Sequence of chain 2.E:
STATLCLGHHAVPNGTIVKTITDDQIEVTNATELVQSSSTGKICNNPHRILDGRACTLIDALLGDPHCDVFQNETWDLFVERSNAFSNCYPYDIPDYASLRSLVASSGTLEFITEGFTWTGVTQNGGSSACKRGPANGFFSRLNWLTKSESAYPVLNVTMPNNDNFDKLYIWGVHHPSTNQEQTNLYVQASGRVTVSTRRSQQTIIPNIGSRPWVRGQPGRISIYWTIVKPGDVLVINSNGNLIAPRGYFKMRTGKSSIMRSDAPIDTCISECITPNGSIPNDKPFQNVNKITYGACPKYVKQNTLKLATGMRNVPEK

The protein below binds the small molecule below.
Small molecule (SMILES): CC(=O)N[C@@H]1[C@@H](O)[C@H](O)[C@@H](CO)O[C@H]1O

Binding-site contacts:
Ligand atom N2 contacts residue ASN38 of chain 2.E at 3.1 Å (h-bond).
Ligand atom C7 contacts residue ASN38 of chain 2.E at 4.1 Å.
Ligand atom C1 contacts residue THR24 of chain 2.E at 4.4 Å.
Ligand atom O6 contacts residue ASN38 of chain 2.E at 4.2 Å.
Ligand atom C1 contacts residue ASN38 of chain 2.E at 1.5 Å.
Ligand atom C3 contacts residue ASN38 of chain 2.E at 3.8 Å.
Ligand atom O5 contacts residue THR37 of chain 2.E at 4.3 Å.
Ligand atom O5 contacts residue ALA39 of chain 2.E at 3.2 Å (h-bond).
Ligand atom O5 contacts residue THR24 of chain 2.E at 3.0 Å (h-bond).
Ligand atom O3 contacts residue ALA39 of chain 2.E at 4.0 Å.
Ligand atom C5 contacts residue THR24 of chain 2.E at 3.2 Å.
Ligand atom O6 contacts residue ALA39 of chain 2.E at 3.2 Å (h-bond).
Ligand atom O7 contacts residue ASN38 of chain 2.E at 4.3 Å.
Ligand atom C4 contacts residue ALA39 of chain 2.E at 3.6 Å (hydrophobic).
Ligand atom C4 contacts residue ASN38 of chain 2.E at 4.0 Å.
Ligand atom C6 contacts residue THR24 of chain 2.E at 2.5 Å.
Ligand atom O7 contacts residue ALA39 of chain 2.E at 4.1 Å.
Ligand atom C2 contacts residue ASN38 of chain 2.E at 2.5 Å.
Ligand atom C6 contacts residue ALA39 of chain 2.E at 4.3 Å (hydrophobic).
Ligand atom C7 contacts residue ALA39 of chain 2.E at 4.4 Å (hydrophobic).
Ligand atom O6 contacts residue THR24 of chain 2.E at 2.8 Å.
Ligand atom N2 contacts residue ALA39 of chain 2.E at 4.0 Å.
Ligand atom O5 contacts residue ASN38 of chain 2.E at 2.4 Å (h-bond).
Ligand atom C5 contacts residue ALA39 of chain 2.E at 4.1 Å (hydrophobic).
Ligand atom C4 contacts residue THR24 of chain 2.E at 4.5 Å.
Ligand atom C5 contacts residue ASN38 of chain 2.E at 3.7 Å.
Ligand atom C2 contacts residue ALA39 of chain 2.E at 2.9 Å (hydrophobic).
Ligand atom C3 contacts residue ALA39 of chain 2.E at 3.8 Å (hydrophobic).
Ligand atom C1 contacts residue ALA39 of chain 2.E at 3.2 Å (hydrophobic).